Binding-site contacts:
Ligand atom C8 contacts residue ARG412 of chain 1.I at 4.5 Å.
Ligand atom C2 contacts residue ASN301 of chain 1.I at 2.4 Å.
Ligand atom C1 contacts residue ASN301 of chain 1.I at 1.4 Å.
Ligand atom C1 contacts residue HIS299 of chain 1.I at 3.8 Å.
Ligand atom O7 contacts residue THR267 of chain 1.I at 3.7 Å.
Ligand atom C4 contacts residue ASN301 of chain 1.I at 4.3 Å.
Ligand atom O3 contacts residue ASP294 of chain 1.I at 3.1 Å (salt-bridge).
Ligand atom C5 contacts residue ASN301 of chain 1.I at 3.7 Å.
Ligand atom O7 contacts residue ASN301 of chain 1.I at 3.7 Å.
Ligand atom N2 contacts residue ASN301 of chain 1.I at 2.8 Å (h-bond).
Ligand atom C8 contacts residue ASN301 of chain 1.I at 4.5 Å.
Ligand atom C7 contacts residue ASN301 of chain 1.I at 3.4 Å.
Ligand atom O5 contacts residue ASN301 of chain 1.I at 2.4 Å (h-bond).
Ligand atom C3 contacts residue HIS299 of chain 1.I at 4.3 Å.
Ligand atom O6 contacts residue SER381 of chain 1.I at 4.3 Å.
Ligand atom O2 contacts residue GLY73 of chain 1.J at 3.8 Å.
Ligand atom O5 contacts residue VAL383 of chain 1.I at 4.4 Å.
Ligand atom C6 contacts residue VAL383 of chain 1.I at 4.2 Å (hydrophobic).
Ligand atom C8 contacts residue ASN265 of chain 1.I at 4.2 Å.
Ligand atom O5 contacts residue HIS299 of chain 1.I at 4.4 Å.
Ligand atom O7 contacts residue HIS299 of chain 1.I at 3.1 Å.
Ligand atom C3 contacts residue ASN301 of chain 1.I at 3.8 Å.
Ligand atom C5 contacts residue HIS299 of chain 1.I at 4.2 Å.
Ligand atom C7 contacts residue THR267 of chain 1.I at 4.5 Å.
Ligand atom C8 contacts residue THR267 of chain 1.I at 4.3 Å.
Ligand atom C2 contacts residue HIS299 of chain 1.I at 4.5 Å.
Ligand atom C7 contacts residue HIS299 of chain 1.I at 4.2 Å.

Sequence of chain 1.J:
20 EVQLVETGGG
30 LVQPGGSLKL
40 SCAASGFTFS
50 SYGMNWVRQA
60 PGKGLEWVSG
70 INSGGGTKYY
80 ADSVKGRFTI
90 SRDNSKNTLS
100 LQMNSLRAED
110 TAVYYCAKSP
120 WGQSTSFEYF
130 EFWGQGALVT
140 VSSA

A small-molecule ligand and the protein it binds are described below.
Small molecule (SMILES): CC(=O)N[C@H]1[C@H](O[C@H]2[C@H](O)[C@@H](NC(C)=O)CO[C@@H]2CO)O[C@H](CO)[C@@H](O[C@@H]2O[C@H](CO)[C@@H](O)[C@H](O[C@H]3O[C@H](CO)[C@@H](O)[C@H](O)[C@@H]3O[C@H]3O[C@H](CO)[C@@H](O)[C@H](O)[C@@H]3O[C@H]3O[C@H](CO)[C@@H](O)[C@H](O)[C@@H]3O)[C@@H]2O)[C@@H]1O

Sequence of chain 1.I:
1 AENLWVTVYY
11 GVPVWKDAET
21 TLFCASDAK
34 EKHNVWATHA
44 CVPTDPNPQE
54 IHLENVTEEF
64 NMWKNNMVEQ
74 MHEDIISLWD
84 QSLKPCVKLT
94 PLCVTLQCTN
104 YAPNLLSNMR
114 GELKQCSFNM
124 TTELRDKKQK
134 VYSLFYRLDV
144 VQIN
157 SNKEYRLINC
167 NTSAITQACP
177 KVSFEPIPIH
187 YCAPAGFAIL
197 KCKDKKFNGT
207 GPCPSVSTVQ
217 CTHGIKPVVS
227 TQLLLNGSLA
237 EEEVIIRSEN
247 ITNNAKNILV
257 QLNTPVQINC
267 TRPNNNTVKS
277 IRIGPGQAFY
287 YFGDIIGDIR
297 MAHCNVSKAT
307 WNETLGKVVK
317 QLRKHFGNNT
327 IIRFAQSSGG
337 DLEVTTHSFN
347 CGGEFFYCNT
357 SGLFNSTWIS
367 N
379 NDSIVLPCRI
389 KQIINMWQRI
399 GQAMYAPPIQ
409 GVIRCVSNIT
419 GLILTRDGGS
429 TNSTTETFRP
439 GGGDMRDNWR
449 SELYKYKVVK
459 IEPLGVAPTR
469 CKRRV